The small molecule below binds the protein below.
Small molecule (SMILES): CC(=O)N[C@@H]1[C@@H](O)[C@H](O)[C@@H](CO)O[C@H]1O

Sequence of chain 1.A:
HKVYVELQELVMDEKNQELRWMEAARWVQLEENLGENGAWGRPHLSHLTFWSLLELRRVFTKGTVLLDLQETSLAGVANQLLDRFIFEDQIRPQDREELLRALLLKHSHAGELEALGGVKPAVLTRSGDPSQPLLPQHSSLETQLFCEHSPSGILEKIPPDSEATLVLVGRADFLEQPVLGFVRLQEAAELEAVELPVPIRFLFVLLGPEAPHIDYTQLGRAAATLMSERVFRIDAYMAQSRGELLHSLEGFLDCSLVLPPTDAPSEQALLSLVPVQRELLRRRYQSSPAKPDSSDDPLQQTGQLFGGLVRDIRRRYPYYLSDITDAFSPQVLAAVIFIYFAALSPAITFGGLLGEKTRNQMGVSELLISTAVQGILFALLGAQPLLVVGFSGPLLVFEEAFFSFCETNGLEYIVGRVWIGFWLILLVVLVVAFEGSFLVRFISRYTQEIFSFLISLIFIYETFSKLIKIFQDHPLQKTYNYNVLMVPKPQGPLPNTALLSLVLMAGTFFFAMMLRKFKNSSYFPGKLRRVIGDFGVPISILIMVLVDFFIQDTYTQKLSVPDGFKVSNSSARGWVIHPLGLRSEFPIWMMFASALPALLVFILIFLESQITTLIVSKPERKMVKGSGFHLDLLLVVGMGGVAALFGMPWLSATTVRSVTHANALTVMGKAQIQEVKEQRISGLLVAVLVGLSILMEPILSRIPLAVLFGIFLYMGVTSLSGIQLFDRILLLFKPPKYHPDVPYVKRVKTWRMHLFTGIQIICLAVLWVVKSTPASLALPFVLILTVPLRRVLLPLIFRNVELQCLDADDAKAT

Binding-site contacts:
Ligand atom C7 contacts residue ASN642 of chain 1.A at 3.5 Å.
Ligand atom C2 contacts residue ASN642 of chain 1.A at 2.5 Å.
Ligand atom O5 contacts residue ASN642 of chain 1.A at 2.4 Å (h-bond).
Ligand atom O4 contacts residue ARG432 of chain 1.A at 4.5 Å.
Ligand atom O7 contacts residue ASN642 of chain 1.A at 4.4 Å.
Ligand atom C6 contacts residue ARG432 of chain 1.A at 3.3 Å.
Ligand atom O6 contacts residue ARG432 of chain 1.A at 2.4 Å (salt-bridge).
Ligand atom O5 contacts residue GLN434 of chain 1.A at 4.1 Å.
Ligand atom C1 contacts residue ARG432 of chain 1.A at 4.1 Å.
Ligand atom C8 contacts residue ARG432 of chain 1.A at 3.2 Å.
Ligand atom C4 contacts residue ASN642 of chain 1.A at 4.2 Å.
Ligand atom C5 contacts residue ARG432 of chain 1.A at 3.8 Å.
Ligand atom O5 contacts residue ALA645 of chain 1.A at 4.5 Å.
Ligand atom C2 contacts residue ARG432 of chain 1.A at 4.0 Å.
Ligand atom C8 contacts residue ASN433 of chain 1.A at 3.7 Å.
Ligand atom O6 contacts residue GLN434 of chain 1.A at 4.1 Å.
Ligand atom C1 contacts residue ASN642 of chain 1.A at 1.4 Å.
Ligand atom N2 contacts residue ASN642 of chain 1.A at 2.9 Å (h-bond).
Ligand atom C5 contacts residue ASN642 of chain 1.A at 3.7 Å.
Ligand atom C7 contacts residue ASN433 of chain 1.A at 4.2 Å.
Ligand atom O7 contacts residue ASN433 of chain 1.A at 3.9 Å.
Ligand atom C3 contacts residue ASN642 of chain 1.A at 3.8 Å.
Ligand atom C4 contacts residue ARG432 of chain 1.A at 3.7 Å.
Ligand atom C7 contacts residue ARG432 of chain 1.A at 4.2 Å.
Ligand atom N2 contacts residue ARG432 of chain 1.A at 4.5 Å.
Ligand atom O5 contacts residue ARG432 of chain 1.A at 3.8 Å.
Ligand atom C1 contacts residue SER644 of chain 1.A at 4.2 Å.
Ligand atom C8 contacts residue ASN642 of chain 1.A at 3.8 Å.